Sequence of chain 1.I:
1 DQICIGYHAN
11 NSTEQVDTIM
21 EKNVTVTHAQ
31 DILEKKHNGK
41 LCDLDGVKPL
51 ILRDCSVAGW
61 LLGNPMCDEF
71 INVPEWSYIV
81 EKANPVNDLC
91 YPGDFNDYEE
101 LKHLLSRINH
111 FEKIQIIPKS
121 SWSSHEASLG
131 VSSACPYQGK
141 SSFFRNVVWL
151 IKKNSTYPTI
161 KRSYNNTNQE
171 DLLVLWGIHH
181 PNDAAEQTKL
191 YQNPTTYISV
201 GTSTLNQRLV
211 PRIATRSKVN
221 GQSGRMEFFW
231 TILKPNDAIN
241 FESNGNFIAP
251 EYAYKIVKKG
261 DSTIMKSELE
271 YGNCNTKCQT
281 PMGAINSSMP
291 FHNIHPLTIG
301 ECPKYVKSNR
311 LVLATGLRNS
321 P

Binding-site contacts:
Ligand atom C2 contacts residue ASN286 of chain 1.I at 2.5 Å.
Ligand atom O4 contacts residue LYS19 of chain 1.H at 2.8 Å (salt-bridge).
Ligand atom C6 contacts residue SER21 of chain 1.H at 3.9 Å.
Ligand atom C7 contacts residue ASN286 of chain 1.I at 3.8 Å.
Ligand atom O5 contacts residue TYR80 of chain 1.H at 4.0 Å.
Ligand atom C5 contacts residue ARG23 of chain 1.H at 3.4 Å.
Ligand atom C8 contacts residue ARG23 of chain 1.H at 3.4 Å.
Ligand atom C8 contacts residue ASN38 of chain 1.I at 3.2 Å.
Ligand atom O3 contacts residue LYS19 of chain 1.H at 4.0 Å.
Ligand atom C4 contacts residue LYS19 of chain 1.H at 4.0 Å.
Ligand atom C3 contacts residue ASN286 of chain 1.I at 3.8 Å.
Ligand atom C6 contacts residue GLN6 of chain 1.H at 3.6 Å.
Ligand atom C6 contacts residue ARG23 of chain 1.H at 3.5 Å.
Ligand atom O4 contacts residue ARG23 of chain 1.H at 3.2 Å (salt-bridge).
Ligand atom O6 contacts residue ARG23 of chain 1.H at 3.3 Å (salt-bridge).
Ligand atom C6 contacts residue ASN286 of chain 1.I at 4.0 Å.
Ligand atom C1 contacts residue ASN286 of chain 1.I at 1.4 Å.
Ligand atom C6 contacts residue TYR80 of chain 1.H at 4.3 Å (hydrophobic).
Ligand atom O5 contacts residue ASN286 of chain 1.I at 2.1 Å (h-bond).
Ligand atom C5 contacts residue TYR80 of chain 1.H at 3.7 Å (hydrophobic).
Ligand atom O7 contacts residue LYS36 of chain 1.I at 3.4 Å.
Ligand atom O6 contacts residue SER7 of chain 1.H at 3.6 Å.
Ligand atom C4 contacts residue ASN286 of chain 1.I at 4.0 Å.
Ligand atom C8 contacts residue LYS36 of chain 1.I at 4.1 Å.
Ligand atom C6 contacts residue SER7 of chain 1.H at 4.0 Å.
Ligand atom O2 contacts residue TYR80 of chain 1.H at 2.9 Å (h-bond).
Ligand atom C1 contacts residue TYR80 of chain 1.H at 4.1 Å (hydrophobic).
Ligand atom O6 contacts residue GLN6 of chain 1.H at 2.7 Å (h-bond).
Ligand atom C5 contacts residue ASN286 of chain 1.I at 3.5 Å.
Ligand atom N2 contacts residue ASN286 of chain 1.I at 3.1 Å (h-bond).
Ligand atom C3 contacts residue LYS19 of chain 1.H at 4.1 Å.
Ligand atom O6 contacts residue VAL5 of chain 1.H at 3.5 Å.
Ligand atom C3 contacts residue TYR80 of chain 1.H at 4.1 Å (hydrophobic).
Ligand atom O3 contacts residue TYR80 of chain 1.H at 3.2 Å (h-bond).
Ligand atom O7 contacts residue ASN286 of chain 1.I at 3.4 Å (h-bond).
Ligand atom C2 contacts residue TYR80 of chain 1.H at 4.0 Å (hydrophobic).
Ligand atom C6 contacts residue VAL5 of chain 1.H at 4.0 Å (hydrophobic).
Ligand atom C8 contacts residue HIS37 of chain 1.I at 3.3 Å.
Ligand atom C4 contacts residue ARG23 of chain 1.H at 3.8 Å.
Ligand atom O5 contacts residue ARG23 of chain 1.H at 4.0 Å.

Sequence of chain 1.H:
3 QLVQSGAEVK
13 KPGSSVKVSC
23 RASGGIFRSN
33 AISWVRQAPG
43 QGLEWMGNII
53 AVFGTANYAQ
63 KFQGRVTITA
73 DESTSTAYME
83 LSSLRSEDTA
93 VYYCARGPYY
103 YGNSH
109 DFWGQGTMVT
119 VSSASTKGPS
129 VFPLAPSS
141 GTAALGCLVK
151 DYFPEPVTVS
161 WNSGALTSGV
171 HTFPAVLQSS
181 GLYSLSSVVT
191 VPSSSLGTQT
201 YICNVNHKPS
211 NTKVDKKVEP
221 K

A protein and the small-molecule ligand that binds it are described below.
Small molecule (SMILES): CC(=O)N[C@H]1[C@H](O[C@H]2[C@H](O)[C@@H](NC(C)=O)CO[C@@H]2CO)O[C@H](CO)[C@@H](O[C@H]2O[C@H]([C@H]3O[C@]34O[C@H](CO)[C@@H](O)[C@H](O)[C@@H]4O)[C@@H](O)[C@H](O[C@H]3O[C@H](CO)[C@@H](O)[C@H](O)[C@@H]3O)[C@@H]2O)[C@@H]1O